Binding-site contacts:
Ligand atom C4 contacts residue ASN323 of chain 1.B at 3.8 Å.
Ligand atom O6 contacts residue ASN323 of chain 1.B at 4.4 Å.
Ligand atom O6 contacts residue SER408 of chain 1.B at 2.3 Å (h-bond).
Ligand atom C8 contacts residue ARG403 of chain 1.B at 4.4 Å.
Ligand atom C2 contacts residue ASN323 of chain 1.B at 2.2 Å.
Ligand atom O6 contacts residue GLY410 of chain 1.B at 3.3 Å (h-bond).
Ligand atom O5 contacts residue GLU402 of chain 1.B at 4.4 Å.
Ligand atom N2 contacts residue GLU402 of chain 1.B at 3.1 Å (salt-bridge).
Ligand atom C2 contacts residue SER408 of chain 1.B at 4.3 Å.
Ligand atom O7 contacts residue SER404 of chain 1.B at 4.0 Å.
Ligand atom C1 contacts residue ASN323 of chain 1.B at 1.4 Å.
Ligand atom C3 contacts residue ASN323 of chain 1.B at 3.5 Å.
Ligand atom N2 contacts residue ASN323 of chain 1.B at 2.9 Å (h-bond).
Ligand atom O3 contacts residue ASN323 of chain 1.B at 4.4 Å.
Ligand atom O6 contacts residue VAL409 of chain 1.B at 3.1 Å.
Ligand atom O5 contacts residue SER408 of chain 1.B at 2.3 Å (h-bond).
Ligand atom C6 contacts residue SER408 of chain 1.B at 3.0 Å.
Ligand atom C1 contacts residue GLU402 of chain 1.B at 3.3 Å.
Ligand atom C7 contacts residue ASN323 of chain 1.B at 3.6 Å.
Ligand atom C7 contacts residue GLU402 of chain 1.B at 4.1 Å.
Ligand atom C5 contacts residue ASN323 of chain 1.B at 3.5 Å.
Ligand atom C3 contacts residue GLU402 of chain 1.B at 4.2 Å.
Ligand atom C5 contacts residue SER408 of chain 1.B at 3.2 Å.
Ligand atom O5 contacts residue ASN323 of chain 1.B at 2.2 Å (h-bond).
Ligand atom C6 contacts residue VAL409 of chain 1.B at 4.0 Å (hydrophobic).
Ligand atom C6 contacts residue GLY410 of chain 1.B at 3.4 Å.
Ligand atom C8 contacts residue ASN323 of chain 1.B at 3.7 Å.
Ligand atom C2 contacts residue GLU402 of chain 1.B at 3.7 Å.
Ligand atom C4 contacts residue SER408 of chain 1.B at 3.9 Å.
Ligand atom C1 contacts residue SER408 of chain 1.B at 3.4 Å.
Ligand atom O7 contacts residue GLU402 of chain 1.B at 3.9 Å.
Ligand atom C7 contacts residue SER404 of chain 1.B at 4.2 Å.
Ligand atom C8 contacts residue SER404 of chain 1.B at 3.3 Å.
Ligand atom C7 contacts residue ARG403 of chain 1.B at 4.0 Å.
Ligand atom O7 contacts residue ARG403 of chain 1.B at 3.8 Å.

Sequence of chain 1.B:
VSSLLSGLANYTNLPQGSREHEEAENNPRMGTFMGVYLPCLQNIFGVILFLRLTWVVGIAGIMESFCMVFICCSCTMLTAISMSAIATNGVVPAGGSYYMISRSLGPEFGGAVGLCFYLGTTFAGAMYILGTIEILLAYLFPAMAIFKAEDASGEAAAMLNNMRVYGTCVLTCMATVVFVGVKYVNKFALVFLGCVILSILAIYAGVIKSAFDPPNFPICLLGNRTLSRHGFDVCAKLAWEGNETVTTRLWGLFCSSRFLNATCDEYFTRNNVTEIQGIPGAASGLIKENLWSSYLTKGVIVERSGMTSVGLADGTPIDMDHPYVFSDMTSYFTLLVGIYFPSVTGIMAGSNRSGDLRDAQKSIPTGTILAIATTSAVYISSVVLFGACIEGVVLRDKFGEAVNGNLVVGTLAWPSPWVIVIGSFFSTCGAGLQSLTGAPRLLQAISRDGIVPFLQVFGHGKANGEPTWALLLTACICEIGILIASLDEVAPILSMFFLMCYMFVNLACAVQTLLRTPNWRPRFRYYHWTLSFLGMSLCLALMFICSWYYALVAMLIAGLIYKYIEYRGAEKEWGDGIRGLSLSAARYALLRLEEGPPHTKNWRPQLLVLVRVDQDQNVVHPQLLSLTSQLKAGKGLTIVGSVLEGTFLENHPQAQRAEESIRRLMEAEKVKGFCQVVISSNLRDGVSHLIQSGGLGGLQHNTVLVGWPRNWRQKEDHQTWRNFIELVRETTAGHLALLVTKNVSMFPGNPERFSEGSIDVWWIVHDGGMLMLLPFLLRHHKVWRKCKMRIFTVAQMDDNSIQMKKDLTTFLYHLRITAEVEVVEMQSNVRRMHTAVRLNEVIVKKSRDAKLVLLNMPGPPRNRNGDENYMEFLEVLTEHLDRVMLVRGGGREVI

This protein binds this small molecule.
Small molecule (SMILES): CC(=O)N[C@H]1[C@H](O[C@H]2[C@H](O)[C@@H](NC(C)=O)CO[C@@H]2CO)O[C@H](CO)[C@@H](O)[C@@H]1O